Sequence of chain 1.E:
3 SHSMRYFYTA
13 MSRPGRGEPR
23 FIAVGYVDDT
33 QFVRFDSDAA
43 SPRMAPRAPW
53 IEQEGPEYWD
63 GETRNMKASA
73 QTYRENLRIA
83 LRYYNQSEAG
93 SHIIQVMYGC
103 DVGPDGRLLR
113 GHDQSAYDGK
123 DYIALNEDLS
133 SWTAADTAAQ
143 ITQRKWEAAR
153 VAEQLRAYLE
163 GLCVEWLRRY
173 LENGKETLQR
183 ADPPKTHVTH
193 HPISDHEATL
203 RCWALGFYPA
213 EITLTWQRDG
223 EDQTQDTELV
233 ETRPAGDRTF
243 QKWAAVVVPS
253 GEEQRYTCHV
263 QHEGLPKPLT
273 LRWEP

Binding-site contacts:
Ligand atom CE1 contacts residue GLU64 of chain 1.E at 3.6 Å.
Ligand atom CD2 contacts residue THR74 of chain 1.E at 3.5 Å.
Ligand atom C contacts residue TYR85 of chain 1.E at 3.5 Å (hydrophobic).
Ligand atom CD2 contacts residue GLU64 of chain 1.E at 3.5 Å.
Ligand atom ND1 contacts residue TYR60 of chain 1.E at 3.3 Å.
Ligand atom N contacts residue TYR172 of chain 1.E at 2.7 Å (h-bond).
Ligand atom N contacts residue TYR100 of chain 1.E at 3.1 Å (h-bond).
Ligand atom OXT contacts residue TYR85 of chain 1.E at 3.0 Å (h-bond).
Ligand atom CA contacts residue ASN78 of chain 1.E at 3.4 Å.
Ligand atom CB contacts residue GLU64 of chain 1.E at 3.4 Å.
Ligand atom CD2 contacts residue 1KX1 of chain 1.I at 3.5 Å.
Ligand atom OH contacts residue VAL153 of chain 1.E at 3.4 Å.
Ligand atom CA contacts residue TYR100 of chain 1.E at 3.5 Å (hydrophobic).
Ligand atom O contacts residue THR74 of chain 1.E at 3.5 Å.
Ligand atom CB contacts residue TRP168 of chain 1.E at 3.3 Å (hydrophobic).
Ligand atom O contacts residue TYR160 of chain 1.E at 2.7 Å (h-bond).
Ligand atom OG contacts residue ASN67 of chain 1.E at 2.8 Å (h-bond).
Ligand atom N contacts residue GLU64 of chain 1.E at 2.8 Å (salt-bridge).
Ligand atom CD1 contacts residue TYR160 of chain 1.E at 3.6 Å (hydrophobic).
Ligand atom O contacts residue TRP148 of chain 1.E at 2.7 Å (h-bond).
Ligand atom N contacts residue ASN78 of chain 1.E at 3.3 Å (h-bond).
Ligand atom C contacts residue TYR8 of chain 1.E at 3.2 Å (hydrophobic).
Ligand atom O contacts residue ASN67 of chain 1.E at 3.2 Å (h-bond).
Ligand atom CB contacts residue TYR100 of chain 1.E at 3.5 Å (hydrophobic).
Ligand atom N contacts residue TYR8 of chain 1.E at 3.1 Å (h-bond).
Ligand atom O contacts residue TYR85 of chain 1.E at 3.4 Å (h-bond).
Ligand atom CG2 contacts residue TYR100 of chain 1.E at 3.5 Å (hydrophobic).
Ligand atom CA contacts residue TYR8 of chain 1.E at 3.3 Å (hydrophobic).
Ligand atom N contacts residue TYR8 of chain 1.E at 3.3 Å (h-bond).
Ligand atom OG contacts residue GLU64 of chain 1.E at 2.5 Å (salt-bridge).
Ligand atom NE2 contacts residue GLU64 of chain 1.E at 3.2 Å (salt-bridge).
Ligand atom CD1 contacts residue TRP148 of chain 1.E at 3.4 Å (hydrophobic).
Ligand atom CG1 contacts residue 1KX1 of chain 1.I at 3.4 Å.
Ligand atom OG contacts residue MET68 of chain 1.E at 3.5 Å.
Ligand atom CG1 contacts residue ASN78 of chain 1.E at 3.4 Å.
Ligand atom CA contacts residue GLU64 of chain 1.E at 3.5 Å.
Ligand atom OXT contacts residue THR144 of chain 1.E at 2.8 Å (h-bond).
Ligand atom O contacts residue ASN78 of chain 1.E at 3.0 Å (h-bond).
Ligand atom CG2 contacts residue ASN67 of chain 1.E at 3.5 Å.
Ligand atom CD2 contacts residue TRP148 of chain 1.E at 3.4 Å (hydrophobic).

A protein and the small-molecule ligand that binds it are described below.
Small molecule (SMILES): CC[C@H](C)[C@H](NC(=O)[C@H](CO)NC(=O)[C@@H](N)CC1=NC=NC1)C(=O)N[C@H](C(=O)N[C@@H](Cc1ccc(O)cc1)C(=O)N[C@@H](CC(C)C)C(=O)N[C@@H](CC(C)C)C(=O)N1CCC[C@H]1C(=O)N[C@H](C(=O)O)C(C)C)[C@@H](C)O